This protein binds this small molecule.
Small molecule (SMILES): CC(=O)N[C@H]1[C@H](O[C@H]2[C@H](O)[C@@H](NC(C)=O)CO[C@@H]2CO)O[C@H](CO)[C@@H](O)[C@@H]1O

Sequence of chain 2.G:
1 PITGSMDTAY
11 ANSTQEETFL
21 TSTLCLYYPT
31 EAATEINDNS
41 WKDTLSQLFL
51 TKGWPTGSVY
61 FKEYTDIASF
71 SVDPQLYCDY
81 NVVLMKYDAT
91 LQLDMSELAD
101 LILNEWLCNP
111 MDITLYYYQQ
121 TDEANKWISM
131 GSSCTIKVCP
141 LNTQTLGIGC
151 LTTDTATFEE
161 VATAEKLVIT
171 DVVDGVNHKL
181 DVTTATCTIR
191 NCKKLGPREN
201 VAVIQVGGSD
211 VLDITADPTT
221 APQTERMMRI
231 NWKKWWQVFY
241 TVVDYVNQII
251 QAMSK

Binding-site contacts:
Ligand atom C7 contacts residue ASN12 of chain 2.G at 3.9 Å.
Ligand atom O7 contacts residue ASN12 of chain 2.G at 3.6 Å.
Ligand atom N2 contacts residue ASN12 of chain 2.G at 3.8 Å.
Ligand atom C1 contacts residue ASN12 of chain 2.G at 2.2 Å.
Ligand atom O5 contacts residue ASN12 of chain 2.G at 2.7 Å (h-bond).
Ligand atom C2 contacts residue ASN12 of chain 2.G at 3.3 Å.
Ligand atom C5 contacts residue ASN12 of chain 2.G at 4.1 Å.